Sequence of chain 1.C:
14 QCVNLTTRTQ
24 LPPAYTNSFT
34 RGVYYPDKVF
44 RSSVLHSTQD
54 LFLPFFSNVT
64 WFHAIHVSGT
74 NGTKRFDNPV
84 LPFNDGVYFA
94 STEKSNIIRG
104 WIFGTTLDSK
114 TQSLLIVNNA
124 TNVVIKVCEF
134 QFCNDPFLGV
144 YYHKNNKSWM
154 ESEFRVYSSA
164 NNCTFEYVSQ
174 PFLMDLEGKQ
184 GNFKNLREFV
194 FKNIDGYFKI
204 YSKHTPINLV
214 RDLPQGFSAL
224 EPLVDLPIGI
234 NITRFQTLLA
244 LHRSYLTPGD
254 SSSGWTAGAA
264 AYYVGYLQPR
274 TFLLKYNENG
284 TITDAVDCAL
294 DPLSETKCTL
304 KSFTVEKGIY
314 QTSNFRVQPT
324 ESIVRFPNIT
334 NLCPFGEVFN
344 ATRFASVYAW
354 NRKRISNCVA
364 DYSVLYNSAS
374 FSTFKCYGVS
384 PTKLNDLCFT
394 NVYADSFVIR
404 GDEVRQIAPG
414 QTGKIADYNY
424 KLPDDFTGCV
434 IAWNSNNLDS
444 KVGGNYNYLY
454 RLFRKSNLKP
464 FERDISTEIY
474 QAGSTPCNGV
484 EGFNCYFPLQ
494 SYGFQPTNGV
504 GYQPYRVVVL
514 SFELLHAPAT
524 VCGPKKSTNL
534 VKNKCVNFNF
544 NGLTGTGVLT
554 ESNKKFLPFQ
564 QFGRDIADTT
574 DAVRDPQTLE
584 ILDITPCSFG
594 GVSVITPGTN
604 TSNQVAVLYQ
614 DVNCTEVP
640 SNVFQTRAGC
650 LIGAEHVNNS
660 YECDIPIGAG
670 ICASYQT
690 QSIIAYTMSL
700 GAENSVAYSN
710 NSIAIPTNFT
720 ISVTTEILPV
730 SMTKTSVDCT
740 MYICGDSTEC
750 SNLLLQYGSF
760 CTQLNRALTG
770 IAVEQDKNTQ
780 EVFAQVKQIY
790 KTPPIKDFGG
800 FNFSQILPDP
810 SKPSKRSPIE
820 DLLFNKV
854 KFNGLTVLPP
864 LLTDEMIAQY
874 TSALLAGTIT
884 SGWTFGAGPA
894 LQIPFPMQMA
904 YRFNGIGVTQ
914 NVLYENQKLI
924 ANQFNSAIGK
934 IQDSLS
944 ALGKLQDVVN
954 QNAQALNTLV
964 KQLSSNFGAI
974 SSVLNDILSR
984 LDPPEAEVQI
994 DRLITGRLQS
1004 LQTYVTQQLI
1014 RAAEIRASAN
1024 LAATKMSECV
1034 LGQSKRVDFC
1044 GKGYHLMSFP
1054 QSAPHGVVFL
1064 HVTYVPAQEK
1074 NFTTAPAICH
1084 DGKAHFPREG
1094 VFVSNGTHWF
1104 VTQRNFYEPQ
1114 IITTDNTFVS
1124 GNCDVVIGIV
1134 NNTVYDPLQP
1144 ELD

Binding-site contacts:
Ligand atom C7 contacts residue ASN603 of chain 1.C at 3.5 Å.
Ligand atom O5 contacts residue ASN603 of chain 1.C at 2.4 Å (h-bond).
Ligand atom C1 contacts residue ASN603 of chain 1.C at 1.4 Å.
Ligand atom C3 contacts residue ASN603 of chain 1.C at 3.7 Å.
Ligand atom O7 contacts residue ASN603 of chain 1.C at 3.6 Å (h-bond).
Ligand atom C4 contacts residue ASN603 of chain 1.C at 4.2 Å.
Ligand atom O6 contacts residue ASN603 of chain 1.C at 3.8 Å.
Ligand atom C2 contacts residue ASN603 of chain 1.C at 2.4 Å.
Ligand atom C8 contacts residue ASN603 of chain 1.C at 4.5 Å.
Ligand atom N2 contacts residue ASN603 of chain 1.C at 2.7 Å (h-bond).
Ligand atom C5 contacts residue ASN603 of chain 1.C at 3.7 Å.
Ligand atom O7 contacts residue THR604 of chain 1.C at 3.9 Å.

A protein and the small-molecule ligand that binds it are described below.
Small molecule (SMILES): CC(=O)N[C@@H]1[C@@H](O)[C@H](O)[C@@H](CO)O[C@H]1O